The small molecule below binds the protein below.
Small molecule (SMILES): COc1ccc(OCc2ccc(COc3c(Cl)cccc3Cl)cc2)c(Cl)c1

Binding-site contacts:
Ligand atom C14 contacts residue TYR136 of chain 2.B at 3.5 Å (hydrophobic).
Ligand atom C13 contacts residue ILE87 of chain 2.B at 3.7 Å (hydrophobic).
Ligand atom C21 contacts residue TYR182 of chain 2.B at 3.8 Å (hydrophobic).
Ligand atom C13 contacts residue PHE111 of chain 2.B at 3.7 Å (hydrophobic).
Ligand atom O1 contacts residue MET109 of chain 2.B at 3.7 Å.
Ligand atom CL3 contacts residue LEU217 of chain 2.B at 3.8 Å.
Ligand atom C13 contacts residue MET109 of chain 2.B at 3.4 Å (hydrophobic).
Ligand atom C7 contacts residue PHE214 of chain 2.B at 3.5 Å (hydrophobic).
Ligand atom C21 contacts residue SER105 of chain 2.B at 3.8 Å.
Ligand atom C11 contacts residue ILE87 of chain 2.B at 3.8 Å (hydrophobic).
Ligand atom O1 contacts residue ILE87 of chain 2.B at 3.7 Å.
Ligand atom O1 contacts residue PHE214 of chain 2.B at 3.8 Å.
Ligand atom C20 contacts residue ILE171 of chain 2.B at 3.8 Å (hydrophobic).
Ligand atom C9 contacts residue VAL176 of chain 2.B at 3.6 Å (hydrophobic).
Ligand atom C6 contacts residue TYR89 of chain 2.B at 3.7 Å (hydrophobic).
Ligand atom CL2 contacts residue TYR136 of chain 2.B at 3.6 Å.
Ligand atom C21 contacts residue TYR89 of chain 2.B at 3.9 Å (hydrophobic).
Ligand atom C12 contacts residue PHE111 of chain 2.B at 3.8 Å (hydrophobic).
Ligand atom C1 contacts residue TYR182 of chain 2.B at 3.8 Å (hydrophobic).
Ligand atom C7 contacts residue MET109 of chain 2.B at 3.3 Å (hydrophobic).
Ligand atom C17 contacts residue TYR136 of chain 2.B at 3.7 Å (hydrophobic).
Ligand atom O3 contacts residue PHE107 of chain 2.B at 3.6 Å.
Ligand atom C2 contacts residue TYR182 of chain 2.B at 3.9 Å (hydrophobic).
Ligand atom C16 contacts residue TYR136 of chain 2.B at 3.8 Å (hydrophobic).
Ligand atom C21 contacts residue HIS184 of chain 2.B at 3.6 Å.
Ligand atom C4 contacts residue MET109 of chain 2.B at 3.8 Å (hydrophobic).
Ligand atom C12 contacts residue ILE87 of chain 2.B at 3.8 Å (hydrophobic).
Ligand atom O2 contacts residue VAL173 of chain 2.B at 3.4 Å.
Ligand atom C9 contacts residue PHE214 of chain 2.B at 3.7 Å (hydrophobic).
Ligand atom C5 contacts residue TYR89 of chain 2.B at 3.5 Å (hydrophobic).
Ligand atom C2 contacts residue PHE214 of chain 2.B at 3.6 Å (hydrophobic).
Ligand atom O3 contacts residue TYR89 of chain 2.B at 3.6 Å.
Ligand atom C3 contacts residue MET109 of chain 2.B at 3.7 Å (hydrophobic).
Ligand atom O3 contacts residue LEU99 of chain 2.B at 3.9 Å.
Ligand atom C8 contacts residue MET109 of chain 2.B at 3.4 Å (hydrophobic).
Ligand atom CL3 contacts residue PHE111 of chain 2.B at 3.8 Å.
Ligand atom C20 contacts residue LEU217 of chain 2.B at 3.8 Å (hydrophobic).
Ligand atom C10 contacts residue TYR136 of chain 2.B at 3.5 Å (hydrophobic).
Ligand atom C19 contacts residue LEU217 of chain 2.B at 3.8 Å (hydrophobic).
Ligand atom C19 contacts residue PHE113 of chain 2.B at 3.9 Å (hydrophobic).

Sequence of chain 2.B:
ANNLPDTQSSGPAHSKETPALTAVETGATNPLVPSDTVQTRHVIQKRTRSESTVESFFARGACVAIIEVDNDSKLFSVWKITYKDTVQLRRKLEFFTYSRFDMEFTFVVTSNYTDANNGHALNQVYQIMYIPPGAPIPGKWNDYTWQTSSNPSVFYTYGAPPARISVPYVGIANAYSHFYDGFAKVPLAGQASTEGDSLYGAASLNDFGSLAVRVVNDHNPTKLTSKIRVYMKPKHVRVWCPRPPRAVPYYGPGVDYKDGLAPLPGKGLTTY